Sequence of chain 1.A:
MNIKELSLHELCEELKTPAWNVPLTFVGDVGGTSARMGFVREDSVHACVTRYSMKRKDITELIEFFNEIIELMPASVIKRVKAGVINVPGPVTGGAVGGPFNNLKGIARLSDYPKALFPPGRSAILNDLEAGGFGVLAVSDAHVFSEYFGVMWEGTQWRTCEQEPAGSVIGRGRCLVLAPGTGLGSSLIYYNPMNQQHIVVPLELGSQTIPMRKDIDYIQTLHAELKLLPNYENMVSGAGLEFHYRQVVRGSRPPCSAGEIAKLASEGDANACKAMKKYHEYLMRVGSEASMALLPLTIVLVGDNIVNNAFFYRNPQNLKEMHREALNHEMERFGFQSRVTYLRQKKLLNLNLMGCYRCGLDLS

Sequence of chain 1.B:
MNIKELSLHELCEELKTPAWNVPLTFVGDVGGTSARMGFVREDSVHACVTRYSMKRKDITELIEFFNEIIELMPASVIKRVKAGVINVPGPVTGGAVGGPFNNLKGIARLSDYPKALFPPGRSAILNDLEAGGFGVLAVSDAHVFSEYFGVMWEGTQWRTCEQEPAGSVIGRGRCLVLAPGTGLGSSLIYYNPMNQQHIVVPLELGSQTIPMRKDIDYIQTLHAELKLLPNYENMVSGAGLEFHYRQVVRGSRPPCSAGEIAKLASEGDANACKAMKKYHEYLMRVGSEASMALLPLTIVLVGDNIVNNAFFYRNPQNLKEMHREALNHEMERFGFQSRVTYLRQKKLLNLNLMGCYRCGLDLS

This protein binds this small molecule.
Small molecule (SMILES): O=C(CCc1ccc(O)cc1)N[C@@H]1[C@@H](O)[C@H](O)[C@@H](CO)O[C@@H]1O

Binding-site contacts:
Ligand atom O5 contacts residue GLU250 of chain 1.A at 3.8 Å.
Ligand atom C6 contacts residue ASP145 of chain 1.A at 3.2 Å.
Ligand atom C13 contacts residue GLU221 of chain 1.A at 3.6 Å.
Ligand atom O1 contacts residue LEU201 of chain 1.A at 3.7 Å.
Ligand atom C18 contacts residue PRO117 of chain 1.A at 3.1 Å (hydrophobic).
Ligand atom O3 contacts residue GLU221 of chain 1.A at 2.8 Å (salt-bridge).
Ligand atom C20 contacts residue PHE118 of chain 1.A at 3.9 Å (hydrophobic).
Ligand atom O1 contacts residue GLU250 of chain 1.A at 3.0 Å (salt-bridge).
Ligand atom C21 contacts residue PHE351 of chain 1.B at 3.5 Å (hydrophobic).
Ligand atom C14 contacts residue MET348 of chain 1.B at 3.8 Å (hydrophobic).
Ligand atom C16 contacts residue PHE353 of chain 1.B at 3.6 Å (hydrophobic).
Ligand atom O23 contacts residue ASN119 of chain 1.A at 3.6 Å.
Ligand atom C2 contacts residue GLU221 of chain 1.A at 3.7 Å.
Ligand atom C5 contacts residue GLY202 of chain 1.A at 3.8 Å.
Ligand atom C19 contacts residue PRO117 of chain 1.A at 3.5 Å (hydrophobic).
Ligand atom C19 contacts residue ASN119 of chain 1.A at 3.8 Å.
Ligand atom O23 contacts residue PHE118 of chain 1.A at 3.6 Å (h-bond).
Ligand atom O5 contacts residue GLY200 of chain 1.A at 3.5 Å.
Ligand atom C14 contacts residue GLU221 of chain 1.A at 3.6 Å.
Ligand atom O23 contacts residue PHE351 of chain 1.B at 3.4 Å.
Ligand atom C16 contacts residue MET348 of chain 1.B at 3.8 Å (hydrophobic).
Ligand atom O3 contacts residue PRO108 of chain 1.A at 3.6 Å.
Ligand atom C6 contacts residue GLY202 of chain 1.A at 3.6 Å.
Ligand atom C14 contacts residue SER224 of chain 1.A at 3.6 Å.
Ligand atom C3 contacts residue GLU221 of chain 1.A at 3.4 Å.
Ligand atom C20 contacts residue ASN119 of chain 1.A at 3.7 Å.
Ligand atom O4 contacts residue ASP145 of chain 1.A at 2.6 Å (salt-bridge).
Ligand atom C21 contacts residue ASN119 of chain 1.A at 3.9 Å.
Ligand atom O15 contacts residue ASN119 of chain 1.A at 3.8 Å.
Ligand atom C4 contacts residue ASP145 of chain 1.A at 3.3 Å.
Ligand atom C1 contacts residue GLU250 of chain 1.A at 3.5 Å.
Ligand atom N2 contacts residue GLU221 of chain 1.A at 2.8 Å (salt-bridge).
Ligand atom O4 contacts residue ASN144 of chain 1.A at 3.3 Å (h-bond).
Ligand atom O3 contacts residue ASN144 of chain 1.A at 3.0 Å (h-bond).
Ligand atom C6 contacts residue GLY200 of chain 1.A at 3.8 Å.
Ligand atom C19 contacts residue PHE118 of chain 1.A at 3.7 Å (hydrophobic).
Ligand atom O3 contacts residue GLY107 of chain 1.A at 3.2 Å.
Ligand atom O6 contacts residue ASP145 of chain 1.A at 2.5 Å (salt-bridge).
Ligand atom C2 contacts residue PRO106 of chain 1.A at 3.9 Å (hydrophobic).
Ligand atom C20 contacts residue PHE351 of chain 1.B at 3.6 Å (hydrophobic).